Sequence of chain 1.F:
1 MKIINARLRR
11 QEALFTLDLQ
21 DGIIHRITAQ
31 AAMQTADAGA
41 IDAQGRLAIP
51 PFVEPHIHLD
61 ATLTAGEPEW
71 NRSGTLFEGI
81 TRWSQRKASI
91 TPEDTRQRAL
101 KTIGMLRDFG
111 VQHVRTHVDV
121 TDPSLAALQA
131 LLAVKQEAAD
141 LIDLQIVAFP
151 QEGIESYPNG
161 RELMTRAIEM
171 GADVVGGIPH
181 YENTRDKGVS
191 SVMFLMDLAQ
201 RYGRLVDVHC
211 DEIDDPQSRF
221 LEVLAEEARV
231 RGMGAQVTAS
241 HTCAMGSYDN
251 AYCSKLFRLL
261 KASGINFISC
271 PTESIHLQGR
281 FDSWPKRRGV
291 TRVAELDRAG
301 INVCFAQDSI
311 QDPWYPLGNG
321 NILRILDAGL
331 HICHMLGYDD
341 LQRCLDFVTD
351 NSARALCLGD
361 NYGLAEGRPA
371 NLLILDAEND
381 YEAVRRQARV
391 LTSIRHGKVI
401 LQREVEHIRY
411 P

The protein below binds the small molecule below.
Small molecule (SMILES): N[P]1(=O)C=CNC(=O)N1

Binding-site contacts:
Ligand atom O2 contacts residue GLU212 of chain 1.F at 4.1 Å.
Ligand atom P4 contacts residue ASP308 of chain 1.F at 3.7 Å.
Ligand atom C6 contacts residue TRP314 of chain 1.F at 3.7 Å (hydrophobic).
Ligand atom O4 contacts residue FE21 of chain 1.CA at 2.2 Å.
Ligand atom O2 contacts residue GLN151 of chain 1.F at 3.0 Å (h-bond).
Ligand atom N3 contacts residue LEU76 of chain 1.F at 3.3 Å.
Ligand atom N1 contacts residue HIS58 of chain 1.F at 3.7 Å.
Ligand atom O2 contacts residue PHE149 of chain 1.F at 3.7 Å.
Ligand atom C6 contacts residue GLN151 of chain 1.F at 3.9 Å.
Ligand atom N1 contacts residue PHE149 of chain 1.F at 3.7 Å.
Ligand atom C2 contacts residue PHE149 of chain 1.F at 4.0 Å (hydrophobic).
Ligand atom O4 contacts residue ASP308 of chain 1.F at 2.9 Å (salt-bridge).
Ligand atom N4 contacts residue ASP308 of chain 1.F at 3.5 Å (salt-bridge).
Ligand atom C5 contacts residue HIS58 of chain 1.F at 3.2 Å.
Ligand atom C6 contacts residue HIS58 of chain 1.F at 3.2 Å.
Ligand atom C6 contacts residue FE21 of chain 1.CA at 4.0 Å.
Ligand atom O4 contacts residue HIS58 of chain 1.F at 3.9 Å.
Ligand atom N3 contacts residue FE21 of chain 1.CA at 4.1 Å.
Ligand atom N4 contacts residue GLU212 of chain 1.F at 2.9 Å (salt-bridge).
Ligand atom O2 contacts residue ILE178 of chain 1.F at 3.7 Å.
Ligand atom C2 contacts residue GLU212 of chain 1.F at 4.0 Å.
Ligand atom N3 contacts residue GLU212 of chain 1.F at 2.9 Å (salt-bridge).
Ligand atom C2 contacts residue GLN151 of chain 1.F at 3.7 Å.
Ligand atom C5 contacts residue ASP308 of chain 1.F at 3.6 Å.
Ligand atom O4 contacts residue HIS241 of chain 1.F at 2.8 Å (h-bond).
Ligand atom O4 contacts residue HIS209 of chain 1.F at 3.3 Å (h-bond).
Ligand atom N4 contacts residue LEU277 of chain 1.F at 3.3 Å.
Ligand atom C2 contacts residue LEU76 of chain 1.F at 3.5 Å (hydrophobic).
Ligand atom N1 contacts residue TRP314 of chain 1.F at 3.6 Å.
Ligand atom C5 contacts residue FE21 of chain 1.CA at 3.3 Å.
Ligand atom O2 contacts residue LEU76 of chain 1.F at 3.4 Å.
Ligand atom O4 contacts residue GLU212 of chain 1.F at 3.4 Å (salt-bridge).
Ligand atom C2 contacts residue HIS209 of chain 1.F at 4.0 Å.
Ligand atom P4 contacts residue HIS241 of chain 1.F at 4.0 Å.
Ligand atom N3 contacts residue HIS209 of chain 1.F at 3.7 Å.
Ligand atom P4 contacts residue GLU212 of chain 1.F at 3.6 Å.
Ligand atom N4 contacts residue GLU273 of chain 1.F at 3.3 Å (salt-bridge).
Ligand atom P4 contacts residue FE21 of chain 1.CA at 3.2 Å.
Ligand atom C5 contacts residue TRP314 of chain 1.F at 3.9 Å (hydrophobic).
Ligand atom N1 contacts residue GLN151 of chain 1.F at 2.9 Å (h-bond).